A small-molecule ligand and the protein it binds are described below.
Small molecule (SMILES): CC(=O)N[C@@H]1[C@@H](O)[C@H](O)[C@@H](CO)O[C@H]1O

Binding-site contacts:
Ligand atom C7 contacts residue ASN508 of chain 1.A at 3.4 Å.
Ligand atom C8 contacts residue ALA574 of chain 1.A at 3.8 Å (hydrophobic).
Ligand atom O3 contacts residue PRO592 of chain 1.A at 3.8 Å.
Ligand atom C5 contacts residue ASN508 of chain 1.A at 3.7 Å.
Ligand atom C4 contacts residue ASN508 of chain 1.A at 4.2 Å.
Ligand atom O7 contacts residue GLY573 of chain 1.A at 3.8 Å.
Ligand atom N2 contacts residue ASN508 of chain 1.A at 2.9 Å (h-bond).
Ligand atom C1 contacts residue NAG2 of chain 1.C at 4.5 Å.
Ligand atom C1 contacts residue SER484 of chain 1.A at 3.8 Å.
Ligand atom O7 contacts residue ASN508 of chain 1.A at 3.6 Å (h-bond).
Ligand atom O5 contacts residue SER484 of chain 1.A at 4.4 Å.
Ligand atom C7 contacts residue PRO592 of chain 1.A at 3.9 Å (hydrophobic).
Ligand atom C8 contacts residue MET593 of chain 1.A at 3.7 Å (hydrophobic).
Ligand atom C1 contacts residue ASN508 of chain 1.A at 1.4 Å.
Ligand atom O7 contacts residue SER484 of chain 1.A at 2.9 Å (h-bond).
Ligand atom N2 contacts residue SER484 of chain 1.A at 4.0 Å.
Ligand atom C2 contacts residue ASN508 of chain 1.A at 2.3 Å.
Ligand atom O6 contacts residue ARG486 of chain 1.A at 3.0 Å (salt-bridge).
Ligand atom C5 contacts residue NAG2 of chain 1.C at 3.5 Å.
Ligand atom C8 contacts residue ARG572 of chain 1.A at 4.3 Å.
Ligand atom C7 contacts residue GLY573 of chain 1.A at 4.0 Å.
Ligand atom O5 contacts residue ASN508 of chain 1.A at 2.4 Å (h-bond).
Ligand atom O7 contacts residue PRO592 of chain 1.A at 3.8 Å.
Ligand atom N2 contacts residue PRO592 of chain 1.A at 4.5 Å.
Ligand atom O7 contacts residue ASN460 of chain 1.A at 3.9 Å.
Ligand atom C2 contacts residue SER484 of chain 1.A at 3.7 Å.
Ligand atom C6 contacts residue NAG2 of chain 1.C at 3.9 Å.
Ligand atom C8 contacts residue PRO592 of chain 1.A at 4.2 Å (hydrophobic).
Ligand atom C7 contacts residue SER484 of chain 1.A at 3.7 Å.
Ligand atom C6 contacts residue ARG486 of chain 1.A at 3.5 Å.
Ligand atom O6 contacts residue ASN485 of chain 1.A at 3.5 Å (h-bond).
Ligand atom C3 contacts residue ASN508 of chain 1.A at 3.7 Å.
Ligand atom O5 contacts residue NAG2 of chain 1.C at 4.0 Å.
Ligand atom C8 contacts residue GLY573 of chain 1.A at 3.3 Å.

Sequence of chain 1.A:
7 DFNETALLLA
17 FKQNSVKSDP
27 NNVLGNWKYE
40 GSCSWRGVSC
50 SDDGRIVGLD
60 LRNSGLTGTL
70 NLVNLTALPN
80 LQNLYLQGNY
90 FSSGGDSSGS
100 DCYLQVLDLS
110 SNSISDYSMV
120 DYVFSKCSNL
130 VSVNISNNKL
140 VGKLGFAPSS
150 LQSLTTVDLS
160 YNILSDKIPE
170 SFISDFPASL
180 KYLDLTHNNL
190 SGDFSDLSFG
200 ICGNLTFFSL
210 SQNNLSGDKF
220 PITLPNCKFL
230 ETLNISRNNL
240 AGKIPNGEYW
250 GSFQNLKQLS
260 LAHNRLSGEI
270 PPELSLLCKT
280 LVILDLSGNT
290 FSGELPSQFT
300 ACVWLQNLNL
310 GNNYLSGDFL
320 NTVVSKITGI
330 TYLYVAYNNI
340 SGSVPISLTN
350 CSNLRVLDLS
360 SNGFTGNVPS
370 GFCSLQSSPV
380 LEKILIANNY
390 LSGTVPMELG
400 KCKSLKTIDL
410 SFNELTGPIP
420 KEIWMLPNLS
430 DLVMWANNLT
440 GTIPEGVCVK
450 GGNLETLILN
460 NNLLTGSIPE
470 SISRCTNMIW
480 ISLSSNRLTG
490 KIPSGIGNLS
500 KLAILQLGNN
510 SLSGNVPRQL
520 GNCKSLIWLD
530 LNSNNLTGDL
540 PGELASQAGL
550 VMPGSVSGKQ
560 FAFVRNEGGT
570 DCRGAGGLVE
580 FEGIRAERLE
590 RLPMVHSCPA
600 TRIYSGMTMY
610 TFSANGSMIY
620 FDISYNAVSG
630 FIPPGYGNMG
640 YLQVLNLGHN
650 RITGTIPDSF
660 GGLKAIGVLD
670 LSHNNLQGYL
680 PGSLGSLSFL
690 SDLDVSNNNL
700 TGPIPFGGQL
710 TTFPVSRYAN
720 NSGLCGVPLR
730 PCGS